The small molecule below binds the protein below.
Small molecule (SMILES): NC(=O)c1cc[n+](COC[n+]2ccccc2/C=N/O)cc1

Sequence of chain 2.B:
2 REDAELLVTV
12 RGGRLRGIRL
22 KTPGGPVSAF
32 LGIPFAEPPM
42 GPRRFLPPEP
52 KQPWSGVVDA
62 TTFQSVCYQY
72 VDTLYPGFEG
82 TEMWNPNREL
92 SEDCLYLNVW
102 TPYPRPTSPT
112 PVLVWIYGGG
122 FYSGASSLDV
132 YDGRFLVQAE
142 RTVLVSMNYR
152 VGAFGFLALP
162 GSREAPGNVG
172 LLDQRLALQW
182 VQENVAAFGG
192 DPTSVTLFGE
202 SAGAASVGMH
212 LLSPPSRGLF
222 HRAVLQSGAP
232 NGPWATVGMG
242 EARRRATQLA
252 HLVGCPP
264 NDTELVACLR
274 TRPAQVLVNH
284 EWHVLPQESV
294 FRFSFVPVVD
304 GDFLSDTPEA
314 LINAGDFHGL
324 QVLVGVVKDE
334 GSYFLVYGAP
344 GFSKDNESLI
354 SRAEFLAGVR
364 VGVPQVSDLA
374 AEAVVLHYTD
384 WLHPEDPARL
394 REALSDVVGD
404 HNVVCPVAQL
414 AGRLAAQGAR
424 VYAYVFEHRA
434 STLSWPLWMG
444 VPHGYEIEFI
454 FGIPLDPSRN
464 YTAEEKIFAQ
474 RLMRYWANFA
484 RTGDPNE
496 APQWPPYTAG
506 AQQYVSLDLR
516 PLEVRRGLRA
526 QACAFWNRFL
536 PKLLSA

Binding-site contacts:
Ligand atom O1 contacts residue TRP85 of chain 2.B at 3.0 Å.
Ligand atom C13 contacts residue TYR123 of chain 2.B at 3.5 Å (hydrophobic).
Ligand atom C5 contacts residue TRP85 of chain 2.B at 4.0 Å (hydrophobic).
Ligand atom N1 contacts residue TRP85 of chain 2.B at 3.9 Å.
Ligand atom O3 contacts residue PHE337 of chain 2.B at 3.7 Å.
Ligand atom C1 contacts residue HIS446 of chain 2.B at 3.8 Å.
Ligand atom N3 contacts residue TYR336 of chain 2.B at 3.7 Å.
Ligand atom C3 contacts residue HIS446 of chain 2.B at 3.7 Å.
Ligand atom C11 contacts residue TYR123 of chain 2.B at 3.8 Å (hydrophobic).
Ligand atom O1 contacts residue GLY447 of chain 2.B at 3.2 Å.
Ligand atom C2 contacts residue TRP85 of chain 2.B at 4.1 Å (hydrophobic).
Ligand atom C9 contacts residue TYR123 of chain 2.B at 3.0 Å (hydrophobic).
Ligand atom C6 contacts residue GLY120 of chain 2.B at 3.9 Å.
Ligand atom C13 contacts residue TYR340 of chain 2.B at 3.5 Å (hydrophobic).
Ligand atom C10 contacts residue PHE296 of chain 2.B at 3.9 Å (hydrophobic).
Ligand atom O3 contacts residue PHE294 of chain 2.B at 3.1 Å (h-bond).
Ligand atom C5 contacts residue GLY120 of chain 2.B at 3.7 Å.
Ligand atom C6 contacts residue TRP85 of chain 2.B at 4.0 Å (hydrophobic).
Ligand atom C10 contacts residue PHE337 of chain 2.B at 3.8 Å (hydrophobic).
Ligand atom O1 contacts residue TYR448 of chain 2.B at 3.8 Å.
Ligand atom C12 contacts residue TYR340 of chain 2.B at 3.5 Å (hydrophobic).
Ligand atom C10 contacts residue TYR123 of chain 2.B at 3.4 Å (hydrophobic).
Ligand atom O1 contacts residue HIS446 of chain 2.B at 2.4 Å (h-bond).
Ligand atom C13 contacts residue TYR336 of chain 2.B at 3.9 Å (hydrophobic).
Ligand atom N3 contacts residue TYR123 of chain 2.B at 3.1 Å (h-bond).
Ligand atom C7 contacts residue TYR336 of chain 2.B at 3.4 Å (hydrophobic).
Ligand atom C3 contacts residue GLU201 of chain 2.B at 3.8 Å.
Ligand atom N2 contacts residue TRP85 of chain 2.B at 3.9 Å.
Ligand atom C5 contacts residue GLY119 of chain 2.B at 3.8 Å.
Ligand atom C4 contacts residue GLU201 of chain 2.B at 3.1 Å.
Ligand atom C8 contacts residue TYR336 of chain 2.B at 3.1 Å (hydrophobic).
Ligand atom C7 contacts residue TRP85 of chain 2.B at 3.8 Å (hydrophobic).
Ligand atom O2 contacts residue TYR336 of chain 2.B at 3.4 Å (h-bond).
Ligand atom N4 contacts residue TYR340 of chain 2.B at 3.5 Å.
Ligand atom C1 contacts residue TYR336 of chain 2.B at 3.4 Å (hydrophobic).
Ligand atom C2 contacts residue HIS446 of chain 2.B at 4.0 Å.
Ligand atom N1 contacts residue HIS446 of chain 2.B at 2.8 Å (h-bond).
Ligand atom N1 contacts residue TYR336 of chain 2.B at 3.7 Å.
Ligand atom C12 contacts residue TYR123 of chain 2.B at 3.8 Å (hydrophobic).
Ligand atom C8 contacts residue TYR123 of chain 2.B at 3.6 Å (hydrophobic).